The protein below binds the small molecule below.
Small molecule (SMILES): C[NH+](C)c1cc(NC(=O)CNC(C)(C)C)c(O)c2c1C[C@H]1C[C@H]3[C@H]([NH+](C)C)C(O)=C(C(N)=O)C(=O)[C@@]3(O)C(O)=C1C2=O

Sequence of chain 1.A:
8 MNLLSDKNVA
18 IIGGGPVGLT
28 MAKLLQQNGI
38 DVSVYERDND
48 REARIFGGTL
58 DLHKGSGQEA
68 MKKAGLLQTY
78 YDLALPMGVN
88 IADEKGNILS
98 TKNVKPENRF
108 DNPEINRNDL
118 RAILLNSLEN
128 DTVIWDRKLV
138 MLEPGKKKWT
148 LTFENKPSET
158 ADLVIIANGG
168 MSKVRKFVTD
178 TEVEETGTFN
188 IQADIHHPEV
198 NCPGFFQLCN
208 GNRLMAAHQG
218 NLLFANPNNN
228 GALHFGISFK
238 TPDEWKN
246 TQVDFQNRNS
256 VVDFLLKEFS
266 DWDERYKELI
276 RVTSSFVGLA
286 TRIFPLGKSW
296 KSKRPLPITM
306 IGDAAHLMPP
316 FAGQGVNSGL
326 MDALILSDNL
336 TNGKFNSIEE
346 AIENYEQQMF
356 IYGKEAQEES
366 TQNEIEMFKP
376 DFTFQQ

Binding-site contacts:
Ligand atom C1A contacts residue GLY318 of chain 1.A at 3.4 Å.
Ligand atom C41 contacts residue PRO315 of chain 1.A at 3.7 Å (hydrophobic).
Ligand atom C12 contacts residue FDA1 of chain 1.B at 3.5 Å.
Ligand atom O10 contacts residue GLY318 of chain 1.A at 2.3 Å.
Ligand atom C2 contacts residue PHE221 of chain 1.A at 3.5 Å (hydrophobic).
Ligand atom C21 contacts residue PHE221 of chain 1.A at 3.7 Å (hydrophobic).
Ligand atom O91 contacts residue ASN368 of chain 1.A at 3.8 Å.
Ligand atom C43 contacts residue GLN189 of chain 1.A at 3.1 Å.
Ligand atom O3 contacts residue PHE221 of chain 1.A at 3.7 Å.
Ligand atom O3 contacts residue GLY233 of chain 1.A at 3.7 Å.
Ligand atom C43 contacts residue FDA1 of chain 1.B at 3.6 Å.
Ligand atom C71 contacts residue MET212 of chain 1.A at 3.5 Å (hydrophobic).
Ligand atom O3 contacts residue GLN189 of chain 1.A at 3.0 Å (h-bond).
Ligand atom C3 contacts residue PHE221 of chain 1.A at 3.5 Å (hydrophobic).
Ligand atom C5 contacts residue PHE221 of chain 1.A at 3.5 Å (hydrophobic).
Ligand atom C72 contacts residue PHE316 of chain 1.A at 3.2 Å (hydrophobic).
Ligand atom C42 contacts residue SER235 of chain 1.A at 3.6 Å.
Ligand atom C4 contacts residue PHE221 of chain 1.A at 3.6 Å (hydrophobic).
Ligand atom C91 contacts residue ALA317 of chain 1.A at 3.5 Å (hydrophobic).
Ligand atom N21 contacts residue PHE221 of chain 1.A at 3.5 Å (h-bond).
Ligand atom N9 contacts residue ALA317 of chain 1.A at 3.5 Å (h-bond).
Ligand atom O12 contacts residue FDA1 of chain 1.B at 2.5 Å (h-bond).
Ligand atom C7 contacts residue PHE316 of chain 1.A at 3.5 Å (hydrophobic).
Ligand atom O21 contacts residue ASN223 of chain 1.A at 3.8 Å.
Ligand atom N21 contacts residue HIS231 of chain 1.A at 3.4 Å.
Ligand atom O1 contacts residue ARG210 of chain 1.A at 3.6 Å.
Ligand atom O1C contacts residue FDA1 of chain 1.B at 3.2 Å (h-bond).
Ligand atom O11 contacts residue ARG210 of chain 1.A at 3.7 Å.
Ligand atom N7 contacts residue PHE316 of chain 1.A at 3.6 Å (h-bond).
Ligand atom O11 contacts residue GLY318 of chain 1.A at 3.2 Å.
Ligand atom C10 contacts residue GLY318 of chain 1.A at 3.0 Å.
Ligand atom N21 contacts residue GLY233 of chain 1.A at 3.8 Å.
Ligand atom C10 contacts residue ALA317 of chain 1.A at 3.5 Å (hydrophobic).
Ligand atom C42 contacts residue PHE316 of chain 1.A at 3.3 Å (hydrophobic).
Ligand atom C9 contacts residue ALA317 of chain 1.A at 3.6 Å (hydrophobic).
Ligand atom O10 contacts residue ALA317 of chain 1.A at 3.6 Å.
Ligand atom C9 contacts residue GLY318 of chain 1.A at 3.5 Å.
Ligand atom C11 contacts residue GLY318 of chain 1.A at 3.5 Å.
Ligand atom C72 contacts residue MET372 of chain 1.A at 3.5 Å (hydrophobic).
Ligand atom O21 contacts residue ALA222 of chain 1.A at 3.7 Å.